The protein below binds the small molecule below.
Small molecule (SMILES): Nc1ncnc2c1ncn2[C@H]1C[C@H](O)[C@@H](CO[P](=O)(O)O[P](=O)(O)OP(=O)(O)O)O1

Binding-site contacts:
Ligand atom C4' contacts residue GTP1 of chain 1.FD at 3.5 Å.
Ligand atom O2A contacts residue LYS271 of chain 1.M at 3.5 Å (salt-bridge).
Ligand atom O3B contacts residue LYS271 of chain 1.M at 3.1 Å (salt-bridge).
Ligand atom O2A contacts residue HIS270 of chain 1.M at 2.5 Å (h-bond).
Ligand atom O3' contacts residue VAL50 of chain 1.M at 2.7 Å (h-bond).
Ligand atom PG contacts residue GTP1 of chain 1.FD at 3.3 Å.
Ligand atom O3G contacts residue LYS417 of chain 1.P at 3.5 Å.
Ligand atom PB contacts residue MG1 of chain 1.DD at 3.4 Å.
Ligand atom O1G contacts residue LYS271 of chain 1.M at 3.2 Å.
Ligand atom N6 contacts residue ARG266 of chain 1.M at 3.4 Å.
Ligand atom PG contacts residue MG1 of chain 1.DD at 3.5 Å.
Ligand atom O3G contacts residue MG1 of chain 1.DD at 2.4 Å.
Ligand atom C2' contacts residue PHE51 of chain 1.M at 3.5 Å (hydrophobic).
Ligand atom N7 contacts residue ARG227 of chain 1.P at 3.4 Å (salt-bridge).
Ligand atom N9 contacts residue ARG227 of chain 1.P at 3.5 Å (salt-bridge).
Ligand atom O1G contacts residue GTP1 of chain 1.FD at 2.5 Å (h-bond).
Ligand atom O1A contacts residue ARG227 of chain 1.P at 3.2 Å (salt-bridge).
Ligand atom O3G contacts residue GTP1 of chain 1.FD at 2.8 Å (h-bond).
Ligand atom O2B contacts residue HIS270 of chain 1.M at 3.3 Å.
Ligand atom C5' contacts residue VAL11 of chain 1.N at 3.5 Å (hydrophobic).
Ligand atom C2' contacts residue VAL50 of chain 1.M at 3.5 Å (hydrophobic).
Ligand atom O1B contacts residue MG1 of chain 1.DD at 2.1 Å.
Ligand atom C5 contacts residue ARG227 of chain 1.P at 3.4 Å.
Ligand atom O2B contacts residue LYS271 of chain 1.M at 2.8 Å (salt-bridge).
Ligand atom PB contacts residue GTP1 of chain 1.FD at 3.4 Å.
Ligand atom C4 contacts residue ARG227 of chain 1.P at 3.3 Å.
Ligand atom C3' contacts residue VAL50 of chain 1.M at 3.1 Å (hydrophobic).
Ligand atom O2G contacts residue ARG246 of chain 1.P at 2.2 Å (salt-bridge).
Ligand atom N9 contacts residue PHE51 of chain 1.M at 3.4 Å.
Ligand atom N6 contacts residue ASN252 of chain 1.P at 3.4 Å (h-bond).
Ligand atom C1' contacts residue PHE51 of chain 1.M at 3.4 Å (hydrophobic).
Ligand atom N3 contacts residue ASN13 of chain 1.N at 3.3 Å (h-bond).
Ligand atom O1A contacts residue LYS248 of chain 1.P at 2.7 Å (salt-bridge).
Ligand atom O1B contacts residue GTP1 of chain 1.FD at 2.6 Å (h-bond).
Ligand atom O2B contacts residue GTP1 of chain 1.FD at 3.5 Å (h-bond).
Ligand atom C5' contacts residue GTP1 of chain 1.FD at 3.4 Å.
Ligand atom O4' contacts residue ARG227 of chain 1.P at 3.4 Å (salt-bridge).
Ligand atom O3' contacts residue ASN13 of chain 1.N at 3.0 Å (h-bond).
Ligand atom PB contacts residue LYS271 of chain 1.M at 3.5 Å.
Ligand atom O4' contacts residue ASN13 of chain 1.N at 3.5 Å.

Sequence of chain 1.N:
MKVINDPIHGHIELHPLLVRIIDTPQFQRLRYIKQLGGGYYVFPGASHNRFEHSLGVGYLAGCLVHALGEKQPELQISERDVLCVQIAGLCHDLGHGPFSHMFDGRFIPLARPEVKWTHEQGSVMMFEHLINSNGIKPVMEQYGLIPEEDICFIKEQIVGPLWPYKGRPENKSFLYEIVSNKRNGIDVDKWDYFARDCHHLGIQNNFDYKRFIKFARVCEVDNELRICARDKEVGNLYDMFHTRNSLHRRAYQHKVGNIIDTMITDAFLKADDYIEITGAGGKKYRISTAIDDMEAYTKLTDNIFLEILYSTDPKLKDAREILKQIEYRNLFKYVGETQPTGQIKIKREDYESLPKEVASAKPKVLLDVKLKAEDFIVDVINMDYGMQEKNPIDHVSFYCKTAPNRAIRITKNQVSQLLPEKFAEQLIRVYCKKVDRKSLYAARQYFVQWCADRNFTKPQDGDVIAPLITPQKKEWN

Sequence of chain 1.P:
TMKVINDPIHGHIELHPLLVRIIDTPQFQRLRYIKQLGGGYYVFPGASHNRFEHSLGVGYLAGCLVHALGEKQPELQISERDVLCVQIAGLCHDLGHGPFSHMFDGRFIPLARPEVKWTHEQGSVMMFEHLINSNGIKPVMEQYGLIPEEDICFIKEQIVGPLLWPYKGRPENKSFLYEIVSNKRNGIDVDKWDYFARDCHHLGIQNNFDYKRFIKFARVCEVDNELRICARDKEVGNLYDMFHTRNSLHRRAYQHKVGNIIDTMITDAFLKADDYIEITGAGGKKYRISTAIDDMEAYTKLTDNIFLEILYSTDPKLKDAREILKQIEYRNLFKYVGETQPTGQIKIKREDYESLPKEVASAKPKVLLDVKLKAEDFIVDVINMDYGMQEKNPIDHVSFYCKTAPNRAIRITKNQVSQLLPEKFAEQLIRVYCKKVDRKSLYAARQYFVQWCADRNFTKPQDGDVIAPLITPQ

Sequence of chain 1.M:
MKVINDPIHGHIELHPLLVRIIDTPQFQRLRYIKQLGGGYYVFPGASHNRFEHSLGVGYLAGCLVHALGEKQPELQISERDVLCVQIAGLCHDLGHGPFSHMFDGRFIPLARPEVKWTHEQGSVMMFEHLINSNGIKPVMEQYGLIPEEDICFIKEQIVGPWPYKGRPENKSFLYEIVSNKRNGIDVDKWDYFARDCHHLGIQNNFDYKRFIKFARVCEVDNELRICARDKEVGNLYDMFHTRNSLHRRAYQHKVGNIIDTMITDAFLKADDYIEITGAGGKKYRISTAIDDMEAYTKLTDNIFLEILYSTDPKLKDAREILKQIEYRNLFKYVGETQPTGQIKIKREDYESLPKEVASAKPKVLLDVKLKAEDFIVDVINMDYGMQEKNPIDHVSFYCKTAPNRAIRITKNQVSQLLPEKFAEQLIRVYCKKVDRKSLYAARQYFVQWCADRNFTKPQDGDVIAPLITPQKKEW